The small molecule below binds the protein below.
Small molecule (SMILES): CC(=O)N[C@H]1[C@H](O[C@H]2[C@H](O)[C@@H](NC(C)=O)CO[C@@H]2CO)O[C@H](CO)[C@@H](O)[C@@H]1O

Sequence of chain 1.C:
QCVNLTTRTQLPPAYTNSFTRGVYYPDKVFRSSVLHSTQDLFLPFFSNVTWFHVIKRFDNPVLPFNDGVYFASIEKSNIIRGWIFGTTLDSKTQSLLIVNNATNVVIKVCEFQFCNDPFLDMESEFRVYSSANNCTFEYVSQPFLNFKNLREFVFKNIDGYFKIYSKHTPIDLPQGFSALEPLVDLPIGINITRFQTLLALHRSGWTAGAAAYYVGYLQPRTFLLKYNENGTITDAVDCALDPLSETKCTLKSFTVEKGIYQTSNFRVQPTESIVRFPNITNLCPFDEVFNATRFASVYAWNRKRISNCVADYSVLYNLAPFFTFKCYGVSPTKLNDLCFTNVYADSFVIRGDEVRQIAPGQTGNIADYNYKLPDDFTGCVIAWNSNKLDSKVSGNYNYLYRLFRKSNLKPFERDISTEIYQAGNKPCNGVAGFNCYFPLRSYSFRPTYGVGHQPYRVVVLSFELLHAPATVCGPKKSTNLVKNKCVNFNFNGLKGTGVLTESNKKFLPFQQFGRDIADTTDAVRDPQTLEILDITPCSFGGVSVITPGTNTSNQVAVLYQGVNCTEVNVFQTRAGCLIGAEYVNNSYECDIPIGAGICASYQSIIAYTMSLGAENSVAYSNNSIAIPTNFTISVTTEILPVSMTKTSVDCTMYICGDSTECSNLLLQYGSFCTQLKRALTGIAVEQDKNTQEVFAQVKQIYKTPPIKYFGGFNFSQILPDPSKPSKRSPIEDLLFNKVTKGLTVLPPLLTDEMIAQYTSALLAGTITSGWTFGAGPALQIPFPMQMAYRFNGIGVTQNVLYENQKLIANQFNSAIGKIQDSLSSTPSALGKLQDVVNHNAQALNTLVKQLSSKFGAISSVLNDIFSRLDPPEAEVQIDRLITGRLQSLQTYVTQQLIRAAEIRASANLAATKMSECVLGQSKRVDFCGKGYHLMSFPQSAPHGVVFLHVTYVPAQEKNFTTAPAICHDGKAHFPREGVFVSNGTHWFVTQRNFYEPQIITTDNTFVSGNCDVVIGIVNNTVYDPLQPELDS

Binding-site contacts:
Ligand atom C5 contacts residue GLN906 of chain 1.C at 4.0 Å.
Ligand atom C5 contacts residue LEU902 of chain 1.C at 3.9 Å (hydrophobic).
Ligand atom C7 contacts residue ASN697 of chain 1.C at 3.3 Å.
Ligand atom C8 contacts residue ASN697 of chain 1.C at 4.4 Å.
Ligand atom C1 contacts residue ASN697 of chain 1.C at 1.4 Å.
Ligand atom O5 contacts residue GLN906 of chain 1.C at 4.3 Å.
Ligand atom C6 contacts residue GLN906 of chain 1.C at 3.5 Å.
Ligand atom C5 contacts residue ASN697 of chain 1.C at 3.7 Å.
Ligand atom O6 contacts residue GLN906 of chain 1.C at 3.5 Å (h-bond).
Ligand atom O5 contacts residue ASN697 of chain 1.C at 2.4 Å (h-bond).
Ligand atom C2 contacts residue GLN1051 of chain 1.C at 4.3 Å.
Ligand atom O5 contacts residue GLN1051 of chain 1.C at 4.1 Å.
Ligand atom C7 contacts residue LEU902 of chain 1.C at 3.9 Å (hydrophobic).
Ligand atom N2 contacts residue ASN697 of chain 1.C at 2.9 Å (h-bond).
Ligand atom C2 contacts residue ASN697 of chain 1.C at 2.5 Å.
Ligand atom C6 contacts residue LEU902 of chain 1.C at 4.3 Å (hydrophobic).
Ligand atom O4 contacts residue LEU902 of chain 1.C at 3.7 Å.
Ligand atom C1 contacts residue GLN1051 of chain 1.C at 3.9 Å.
Ligand atom C3 contacts residue ASN697 of chain 1.C at 3.8 Å.
Ligand atom C8 contacts residue LEU902 of chain 1.C at 4.4 Å (hydrophobic).
Ligand atom O7 contacts residue ASN697 of chain 1.C at 3.3 Å (h-bond).
Ligand atom C4 contacts residue LEU902 of chain 1.C at 4.3 Å (hydrophobic).
Ligand atom O7 contacts residue GLN1051 of chain 1.C at 3.6 Å.
Ligand atom O7 contacts residue LEU902 of chain 1.C at 3.4 Å.
Ligand atom C4 contacts residue ASN697 of chain 1.C at 4.2 Å.
Ligand atom C8 contacts residue GLN906 of chain 1.C at 4.4 Å.